Sequence of chain 36.A:
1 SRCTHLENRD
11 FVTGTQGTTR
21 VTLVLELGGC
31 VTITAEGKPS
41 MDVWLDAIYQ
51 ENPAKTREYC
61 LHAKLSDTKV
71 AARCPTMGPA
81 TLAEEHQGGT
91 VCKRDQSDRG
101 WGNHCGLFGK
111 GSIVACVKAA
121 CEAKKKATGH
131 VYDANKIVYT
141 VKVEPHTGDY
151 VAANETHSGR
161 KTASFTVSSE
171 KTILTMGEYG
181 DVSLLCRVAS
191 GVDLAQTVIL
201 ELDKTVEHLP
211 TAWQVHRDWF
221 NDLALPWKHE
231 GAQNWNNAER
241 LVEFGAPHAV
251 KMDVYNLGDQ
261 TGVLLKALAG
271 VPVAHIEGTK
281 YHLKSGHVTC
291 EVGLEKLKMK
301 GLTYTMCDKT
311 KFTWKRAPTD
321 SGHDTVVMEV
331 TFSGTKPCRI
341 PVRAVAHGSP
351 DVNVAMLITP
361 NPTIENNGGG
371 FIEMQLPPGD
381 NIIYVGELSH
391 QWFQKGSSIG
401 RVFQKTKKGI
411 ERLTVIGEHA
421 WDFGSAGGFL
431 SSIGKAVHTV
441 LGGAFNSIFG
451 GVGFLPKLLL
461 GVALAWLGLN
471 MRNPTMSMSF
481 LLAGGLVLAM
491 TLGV

Sequence of chain 36.B:
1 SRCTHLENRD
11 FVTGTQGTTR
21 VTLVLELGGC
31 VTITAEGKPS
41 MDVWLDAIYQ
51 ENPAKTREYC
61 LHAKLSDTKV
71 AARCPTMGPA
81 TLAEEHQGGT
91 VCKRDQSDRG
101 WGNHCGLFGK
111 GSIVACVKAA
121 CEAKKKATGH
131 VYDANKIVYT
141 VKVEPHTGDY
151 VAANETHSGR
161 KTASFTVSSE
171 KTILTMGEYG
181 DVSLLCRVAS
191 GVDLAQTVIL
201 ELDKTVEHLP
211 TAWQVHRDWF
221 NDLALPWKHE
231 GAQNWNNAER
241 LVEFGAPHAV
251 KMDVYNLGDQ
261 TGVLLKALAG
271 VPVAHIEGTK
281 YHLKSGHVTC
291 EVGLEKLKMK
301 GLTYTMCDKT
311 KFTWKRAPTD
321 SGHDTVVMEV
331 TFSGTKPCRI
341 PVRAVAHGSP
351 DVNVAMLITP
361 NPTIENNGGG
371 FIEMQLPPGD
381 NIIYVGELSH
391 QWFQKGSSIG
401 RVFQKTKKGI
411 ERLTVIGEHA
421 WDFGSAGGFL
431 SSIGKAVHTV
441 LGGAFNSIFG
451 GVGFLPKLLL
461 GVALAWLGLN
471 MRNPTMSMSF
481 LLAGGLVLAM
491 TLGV

A protein and the small-molecule ligand that binds it are described below.
Small molecule (SMILES): CC(=O)N[C@H]1[C@H](O[C@H]2[C@H](O)[C@@H](NC(C)=O)CO[C@@H]2CO[C@@H]2O[C@@H](C)[C@@H](O)[C@@H](O)[C@@H]2O)O[C@H](CO)[C@@H](O)[C@@H]1O

Binding-site contacts:
Ligand atom N2 contacts residue ASN154 of chain 36.B at 2.9 Å (h-bond).
Ligand atom C4 contacts residue HIS104 of chain 36.A at 4.4 Å.
Ligand atom C4 contacts residue ASN154 of chain 36.B at 4.2 Å.
Ligand atom C7 contacts residue ASN154 of chain 36.B at 3.3 Å.
Ligand atom C2 contacts residue ASN154 of chain 36.B at 2.4 Å.
Ligand atom O5 contacts residue HIS104 of chain 36.A at 3.0 Å (h-bond).
Ligand atom C5 contacts residue HIS104 of chain 36.A at 3.1 Å.
Ligand atom C1 contacts residue HIS104 of chain 36.A at 3.2 Å.
Ligand atom C8 contacts residue ASN154 of chain 36.B at 3.4 Å.
Ligand atom C8 contacts residue HIS104 of chain 36.A at 4.0 Å.
Ligand atom O7 contacts residue ASN154 of chain 36.B at 3.3 Å (h-bond).
Ligand atom C1 contacts residue ASN154 of chain 36.B at 1.4 Å.
Ligand atom C6 contacts residue HIS104 of chain 36.A at 3.2 Å.
Ligand atom O5 contacts residue ASN154 of chain 36.B at 2.4 Å (h-bond).
Ligand atom C3 contacts residue ASN154 of chain 36.B at 3.8 Å.
Ligand atom C5 contacts residue ASN154 of chain 36.B at 3.7 Å.